Sequence of chain 1.A:
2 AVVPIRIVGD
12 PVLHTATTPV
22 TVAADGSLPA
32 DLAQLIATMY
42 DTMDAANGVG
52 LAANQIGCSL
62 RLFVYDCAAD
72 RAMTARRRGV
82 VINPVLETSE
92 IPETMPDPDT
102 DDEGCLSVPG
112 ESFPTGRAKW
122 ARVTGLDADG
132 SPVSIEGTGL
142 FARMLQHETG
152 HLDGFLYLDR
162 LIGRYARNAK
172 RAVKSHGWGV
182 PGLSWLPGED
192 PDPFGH

Binding-site contacts:
Ligand atom C43 contacts residue VAL50 of chain 1.A at 3.9 Å (hydrophobic).
Ligand atom O35 contacts residue LEU107 of chain 1.A at 2.8 Å (h-bond).
Ligand atom C37 contacts residue GLN56 of chain 1.A at 3.4 Å.
Ligand atom C31 contacts residue GLY51 of chain 1.A at 3.3 Å.
Ligand atom O39 contacts residue GLN56 of chain 1.A at 2.9 Å (h-bond).
Ligand atom C31 contacts residue LEU107 of chain 1.A at 3.6 Å (hydrophobic).
Ligand atom O39 contacts residue HIS148 of chain 1.A at 3.0 Å (h-bond).
Ligand atom C11 contacts residue LEU141 of chain 1.A at 3.8 Å (hydrophobic).
Ligand atom O39 contacts residue NI1 of chain 1.B at 2.4 Å (h-bond).
Ligand atom O35 contacts residue GLN56 of chain 1.A at 3.0 Å (h-bond).
Ligand atom C24 contacts residue PHE195 of chain 1.A at 3.8 Å (hydrophobic).
Ligand atom C7 contacts residue VAL50 of chain 1.A at 3.6 Å (hydrophobic).
Ligand atom C46 contacts residue MET145 of chain 1.A at 3.9 Å (hydrophobic).
Ligand atom C40 contacts residue HIS148 of chain 1.A at 3.9 Å.
Ligand atom O39 contacts residue HIS152 of chain 1.A at 3.0 Å (h-bond).
Ligand atom C6 contacts residue VAL50 of chain 1.A at 3.8 Å (hydrophobic).
Ligand atom C46 contacts residue VAL50 of chain 1.A at 3.9 Å (hydrophobic).
Ligand atom N34 contacts residue GLN56 of chain 1.A at 3.7 Å.
Ligand atom C13 contacts residue LEU141 of chain 1.A at 3.7 Å (hydrophobic).
Ligand atom O39 contacts residue GLU149 of chain 1.A at 2.7 Å (salt-bridge).
Ligand atom O35 contacts residue CYS106 of chain 1.A at 3.3 Å (h-bond).
Ligand atom C18 contacts residue GLY105 of chain 1.A at 3.4 Å.
Ligand atom C37 contacts residue GLU149 of chain 1.A at 3.0 Å.
Ligand atom C40 contacts residue GLU149 of chain 1.A at 3.9 Å.
Ligand atom C37 contacts residue GLY51 of chain 1.A at 3.1 Å.
Ligand atom N34 contacts residue GLY51 of chain 1.A at 3.6 Å (h-bond).
Ligand atom C49 contacts residue ARG144 of chain 1.A at 3.9 Å.
Ligand atom N34 contacts residue HIS148 of chain 1.A at 3.5 Å (h-bond).
Ligand atom C43 contacts residue GLY105 of chain 1.A at 3.8 Å.
Ligand atom N34 contacts residue NI1 of chain 1.B at 2.8 Å (h-bond).
Ligand atom C18 contacts residue CYS106 of chain 1.A at 3.5 Å (hydrophobic).
Ligand atom O28 contacts residue VAL50 of chain 1.A at 2.9 Å (h-bond).
Ligand atom O28 contacts residue GLY49 of chain 1.A at 3.3 Å.
Ligand atom C21 contacts residue PHE195 of chain 1.A at 3.7 Å (hydrophobic).
Ligand atom O35 contacts residue HIS148 of chain 1.A at 3.3 Å (h-bond).
Ligand atom O35 contacts residue NI1 of chain 1.B at 2.0 Å (h-bond).
Ligand atom C37 contacts residue HIS148 of chain 1.A at 3.5 Å.
Ligand atom O35 contacts residue HIS152 of chain 1.A at 3.9 Å.
Ligand atom C37 contacts residue NI1 of chain 1.B at 3.0 Å.
Ligand atom O1 contacts residue ASN48 of chain 1.A at 3.8 Å.

This protein binds this small molecule.
Small molecule (SMILES): CCCC[C@H](CN(O)C=O)C(=O)N1CCC[C@H]1c1nc2ccccc2o1